The protein below binds the small molecule below.
Small molecule (SMILES): CC(=O)N[C@@H]1[C@@H](O)[C@H](O)[C@@H](CO)O[C@H]1O

Binding-site contacts:
Ligand atom O7 contacts residue ALA58 of chain 1.A at 4.3 Å.
Ligand atom O7 contacts residue ASN59 of chain 1.A at 3.5 Å (h-bond).
Ligand atom C5 contacts residue ASN59 of chain 1.A at 3.7 Å.
Ligand atom C7 contacts residue ASN59 of chain 1.A at 3.4 Å.
Ligand atom N2 contacts residue ASN59 of chain 1.A at 2.9 Å (h-bond).
Ligand atom O5 contacts residue ASN59 of chain 1.A at 2.4 Å (h-bond).
Ligand atom C1 contacts residue ASN59 of chain 1.A at 1.4 Å.
Ligand atom C4 contacts residue ASN59 of chain 1.A at 4.3 Å.
Ligand atom C3 contacts residue ASN59 of chain 1.A at 3.8 Å.
Ligand atom C2 contacts residue ASN59 of chain 1.A at 2.5 Å.

Sequence of chain 1.A:
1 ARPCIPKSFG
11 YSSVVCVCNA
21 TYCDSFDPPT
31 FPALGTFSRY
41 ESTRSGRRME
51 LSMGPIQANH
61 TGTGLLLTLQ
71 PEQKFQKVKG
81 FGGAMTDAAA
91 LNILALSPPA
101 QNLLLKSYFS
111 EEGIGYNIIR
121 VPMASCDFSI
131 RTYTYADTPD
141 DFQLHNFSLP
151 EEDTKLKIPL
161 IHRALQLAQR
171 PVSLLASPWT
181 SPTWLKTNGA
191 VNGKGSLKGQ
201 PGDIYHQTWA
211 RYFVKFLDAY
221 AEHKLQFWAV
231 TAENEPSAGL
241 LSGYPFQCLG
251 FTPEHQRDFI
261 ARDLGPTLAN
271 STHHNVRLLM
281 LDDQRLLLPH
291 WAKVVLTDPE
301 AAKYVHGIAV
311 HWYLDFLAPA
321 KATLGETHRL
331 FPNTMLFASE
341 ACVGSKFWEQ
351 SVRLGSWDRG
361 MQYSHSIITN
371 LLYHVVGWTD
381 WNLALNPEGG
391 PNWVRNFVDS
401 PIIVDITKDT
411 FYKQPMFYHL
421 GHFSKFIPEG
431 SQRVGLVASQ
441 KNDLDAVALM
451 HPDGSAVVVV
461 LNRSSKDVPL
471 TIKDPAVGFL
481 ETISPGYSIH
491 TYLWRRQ